Sequence of chain 1.A:
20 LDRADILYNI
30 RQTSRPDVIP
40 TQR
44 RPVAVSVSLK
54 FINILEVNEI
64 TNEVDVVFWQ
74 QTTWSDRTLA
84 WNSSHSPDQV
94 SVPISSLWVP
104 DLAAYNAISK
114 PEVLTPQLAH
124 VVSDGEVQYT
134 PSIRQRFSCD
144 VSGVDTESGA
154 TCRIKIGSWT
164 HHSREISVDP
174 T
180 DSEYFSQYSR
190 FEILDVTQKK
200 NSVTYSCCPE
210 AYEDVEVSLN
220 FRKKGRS

Sequence of chain 1.E:
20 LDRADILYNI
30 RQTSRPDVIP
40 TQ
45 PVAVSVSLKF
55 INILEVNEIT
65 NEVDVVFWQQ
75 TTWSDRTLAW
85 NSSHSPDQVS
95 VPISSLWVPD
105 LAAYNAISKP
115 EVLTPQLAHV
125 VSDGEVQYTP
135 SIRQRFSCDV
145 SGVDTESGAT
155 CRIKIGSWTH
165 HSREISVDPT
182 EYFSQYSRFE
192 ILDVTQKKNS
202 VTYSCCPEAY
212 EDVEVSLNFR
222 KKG

A protein and the small-molecule ligand that binds it are described below.
Small molecule (SMILES): Brc1ccc(N2CCCNCC2)cn1

Binding-site contacts:
Ligand atom BR1 contacts residue HIS123 of chain 1.A at 3.6 Å.
Ligand atom C8 contacts residue TYR211 of chain 1.E at 3.4 Å (hydrophobic).
Ligand atom C7 contacts residue TRP162 of chain 1.E at 3.8 Å (hydrophobic).
Ligand atom N2 contacts residue TRP162 of chain 1.E at 3.6 Å (h-bond).
Ligand atom C10 contacts residue TYR204 of chain 1.E at 4.1 Å (hydrophobic).
Ligand atom C5 contacts residue THR133 of chain 1.A at 3.8 Å.
Ligand atom BR1 contacts residue THR133 of chain 1.A at 4.0 Å.
Ligand atom C3 contacts residue CYS206 of chain 1.E at 3.4 Å (hydrophobic).
Ligand atom C2 contacts residue TRP162 of chain 1.E at 3.6 Å (hydrophobic).
Ligand atom C9 contacts residue TYR211 of chain 1.E at 3.6 Å (hydrophobic).
Ligand atom N3 contacts residue TYR108 of chain 1.E at 2.4 Å (h-bond).
Ligand atom N3 contacts residue TRP162 of chain 1.E at 3.4 Å (h-bond).
Ligand atom C10 contacts residue TRP72 of chain 1.A at 4.2 Å (hydrophobic).
Ligand atom C4 contacts residue CYS206 of chain 1.E at 4.2 Å (hydrophobic).
Ligand atom C8 contacts residue SER161 of chain 1.E at 4.2 Å.
Ligand atom C4 contacts residue CYS207 of chain 1.E at 4.1 Å (hydrophobic).
Ligand atom C3 contacts residue GLN131 of chain 1.A at 4.0 Å.
Ligand atom C8 contacts residue TYR204 of chain 1.E at 3.8 Å (hydrophobic).
Ligand atom C8 contacts residue TYR108 of chain 1.E at 3.3 Å (hydrophobic).
Ligand atom C8 contacts residue TRP162 of chain 1.E at 3.4 Å (hydrophobic).
Ligand atom C10 contacts residue CYS206 of chain 1.E at 3.7 Å (hydrophobic).
Ligand atom C1 contacts residue TRP162 of chain 1.E at 3.5 Å (hydrophobic).
Ligand atom C1 contacts residue THR133 of chain 1.A at 3.8 Å.
Ligand atom N3 contacts residue SER161 of chain 1.E at 4.1 Å.
Ligand atom C7 contacts residue TRP72 of chain 1.A at 3.5 Å (hydrophobic).
Ligand atom N1 contacts residue THR133 of chain 1.A at 3.6 Å.
Ligand atom C7 contacts residue TYR108 of chain 1.E at 3.4 Å (hydrophobic).
Ligand atom C3 contacts residue CYS207 of chain 1.E at 3.7 Å (hydrophobic).
Ligand atom C9 contacts residue TRP162 of chain 1.E at 4.0 Å (hydrophobic).
Ligand atom BR1 contacts residue TYR132 of chain 1.A at 4.0 Å.
Ligand atom C4 contacts residue GLN131 of chain 1.A at 3.3 Å.
Ligand atom N1 contacts residue TRP162 of chain 1.E at 4.0 Å.
Ligand atom C6 contacts residue TRP162 of chain 1.E at 3.2 Å (hydrophobic).
Ligand atom BR1 contacts residue GLN131 of chain 1.A at 3.0 Å.
Ligand atom C4 contacts residue THR133 of chain 1.A at 4.0 Å.
Ligand atom N1 contacts residue THR163 of chain 1.E at 4.0 Å.
Ligand atom C5 contacts residue GLN131 of chain 1.A at 4.1 Å.
Ligand atom C4 contacts residue HIS123 of chain 1.A at 3.6 Å.
Ligand atom C9 contacts residue TYR204 of chain 1.E at 3.6 Å (hydrophobic).
Ligand atom C5 contacts residue HIS123 of chain 1.A at 4.0 Å.